Binding-site contacts:
Ligand atom C20 contacts residue PHE242 of chain 1.A at 3.5 Å (hydrophobic).
Ligand atom C11 contacts residue CYS157 of chain 1.A at 3.1 Å (hydrophobic).
Ligand atom C22 contacts residue PHE154 of chain 1.A at 3.8 Å (hydrophobic).
Ligand atom C21 contacts residue ASP241 of chain 1.A at 3.6 Å.
Ligand atom C12 contacts residue LEU230 of chain 1.A at 3.7 Å (hydrophobic).
Ligand atom C5 contacts residue PHE242 of chain 1.A at 3.6 Å (hydrophobic).
Ligand atom O9 contacts residue LEU79 of chain 1.A at 3.8 Å.
Ligand atom C17 contacts residue LEU230 of chain 1.A at 3.2 Å (hydrophobic).
Ligand atom N15 contacts residue ALA105 of chain 1.A at 3.8 Å.
Ligand atom C1 contacts residue ASP161 of chain 1.A at 3.1 Å.
Ligand atom C18 contacts residue LEU230 of chain 1.A at 3.7 Å (hydrophobic).
Ligand atom C14 contacts residue LEU79 of chain 1.A at 3.8 Å (hydrophobic).
Ligand atom C20 contacts residue ASP241 of chain 1.A at 3.8 Å.
Ligand atom C4 contacts residue PHE242 of chain 1.A at 3.4 Å (hydrophobic).
Ligand atom C8 contacts residue LEU79 of chain 1.A at 3.8 Å (hydrophobic).
Ligand atom C16 contacts residue ALA105 of chain 1.A at 3.3 Å (hydrophobic).
Ligand atom C17 contacts residue ALA105 of chain 1.A at 3.7 Å (hydrophobic).
Ligand atom C14 contacts residue LEU230 of chain 1.A at 3.6 Å (hydrophobic).
Ligand atom C10 contacts residue TYR156 of chain 1.A at 3.8 Å (hydrophobic).
Ligand atom C21 contacts residue LYS107 of chain 1.A at 3.6 Å.
Ligand atom N15 contacts residue CYS157 of chain 1.A at 3.0 Å (h-bond).
Ligand atom O9 contacts residue GLY160 of chain 1.A at 3.4 Å.
Ligand atom N3 contacts residue LEU79 of chain 1.A at 3.2 Å (h-bond).
Ligand atom C10 contacts residue CYS157 of chain 1.A at 3.8 Å (hydrophobic).
Ligand atom C4 contacts residue LEU79 of chain 1.A at 3.3 Å (hydrophobic).
Ligand atom N2 contacts residue PHE242 of chain 1.A at 3.5 Å.
Ligand atom N13 contacts residue LEU230 of chain 1.A at 3.3 Å.
Ligand atom N29 contacts residue VAL138 of chain 1.A at 3.7 Å.
Ligand atom C10 contacts residue LEU79 of chain 1.A at 3.4 Å (hydrophobic).
Ligand atom N15 contacts residue TYR156 of chain 1.A at 3.6 Å.
Ligand atom N15 contacts residue GLU155 of chain 1.A at 3.7 Å.
Ligand atom C12 contacts residue PHE242 of chain 1.A at 3.8 Å (hydrophobic).
Ligand atom N15 contacts residue LEU230 of chain 1.A at 3.8 Å.
Ligand atom C16 contacts residue GLU155 of chain 1.A at 3.3 Å.
Ligand atom C14 contacts residue CYS157 of chain 1.A at 3.8 Å (hydrophobic).
Ligand atom C11 contacts residue LEU79 of chain 1.A at 3.8 Å (hydrophobic).
Ligand atom C19 contacts residue PHE242 of chain 1.A at 3.5 Å (hydrophobic).
Ligand atom C16 contacts residue LEU230 of chain 1.A at 3.6 Å (hydrophobic).
Ligand atom N3 contacts residue PHE242 of chain 1.A at 3.2 Å.
Ligand atom C6 contacts residue PHE242 of chain 1.A at 3.4 Å (hydrophobic).

A small-molecule ligand and the protein it binds are described below.
Small molecule (SMILES): COc1cc2ncc(-c3ccccn3)n2cc1-c1cnn(C)c1

Sequence of chain 1.A:
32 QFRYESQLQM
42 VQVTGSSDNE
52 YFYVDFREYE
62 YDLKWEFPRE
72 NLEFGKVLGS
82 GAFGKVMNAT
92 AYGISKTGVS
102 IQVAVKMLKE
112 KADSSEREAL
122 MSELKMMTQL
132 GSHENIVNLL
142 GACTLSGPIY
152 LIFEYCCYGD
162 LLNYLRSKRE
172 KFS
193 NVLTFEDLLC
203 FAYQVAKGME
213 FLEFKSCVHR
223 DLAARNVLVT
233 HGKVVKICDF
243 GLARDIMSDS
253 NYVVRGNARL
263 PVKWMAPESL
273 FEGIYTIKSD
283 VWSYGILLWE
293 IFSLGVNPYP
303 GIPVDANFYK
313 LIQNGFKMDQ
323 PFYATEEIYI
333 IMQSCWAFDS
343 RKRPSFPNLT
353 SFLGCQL